Binding-site contacts:
Ligand atom N contacts residue ASN185 of chain 1.A at 3.8 Å.
Ligand atom CB contacts residue LYS236 of chain 1.A at 3.7 Å.
Ligand atom OXT contacts residue ASN185 of chain 1.A at 2.9 Å (h-bond).
Ligand atom C contacts residue ASN185 of chain 1.A at 4.1 Å.
Ligand atom CB contacts residue ASN66 of chain 1.B at 4.0 Å.
Ligand atom CA contacts residue ALA44 of chain 1.A at 3.9 Å (hydrophobic).
Ligand atom OXT contacts residue THR43 of chain 1.A at 3.9 Å.
Ligand atom OXT contacts residue HIS375 of chain 1.A at 3.7 Å.
Ligand atom C contacts residue ALA44 of chain 1.A at 4.1 Å (hydrophobic).
Ligand atom N contacts residue PLP1 of chain 1.D at 2.4 Å.
Ligand atom CB contacts residue ALA44 of chain 1.A at 3.9 Å (hydrophobic).
Ligand atom CA contacts residue GLN213 of chain 1.A at 4.2 Å.
Ligand atom OXT contacts residue ARG391 of chain 1.A at 2.6 Å (salt-bridge).
Ligand atom CB contacts residue THR43 of chain 1.A at 4.1 Å.
Ligand atom O contacts residue ALA44 of chain 1.A at 3.7 Å.
Ligand atom CB contacts residue PLP1 of chain 1.D at 3.3 Å.
Ligand atom N contacts residue HIS134 of chain 1.A at 3.7 Å.
Ligand atom CA contacts residue THR43 of chain 1.A at 3.4 Å.
Ligand atom CA contacts residue LYS236 of chain 1.A at 3.5 Å.
Ligand atom O contacts residue ARG391 of chain 1.A at 3.0 Å (salt-bridge).
Ligand atom C contacts residue THR43 of chain 1.A at 4.1 Å.
Ligand atom O contacts residue ARG371 of chain 1.A at 4.1 Å.
Ligand atom CB contacts residue THR288 of chain 1.B at 4.4 Å.
Ligand atom N contacts residue THR43 of chain 1.A at 4.1 Å.
Ligand atom C contacts residue ARG391 of chain 1.A at 3.4 Å.
Ligand atom N contacts residue GLN213 of chain 1.A at 3.7 Å.
Ligand atom CA contacts residue PLP1 of chain 1.D at 3.2 Å.
Ligand atom N contacts residue LYS236 of chain 1.A at 3.0 Å (salt-bridge).

This small molecule binds to this protein.
Small molecule (SMILES): C[C@H](N)C(=O)O

Sequence of chain 1.A:
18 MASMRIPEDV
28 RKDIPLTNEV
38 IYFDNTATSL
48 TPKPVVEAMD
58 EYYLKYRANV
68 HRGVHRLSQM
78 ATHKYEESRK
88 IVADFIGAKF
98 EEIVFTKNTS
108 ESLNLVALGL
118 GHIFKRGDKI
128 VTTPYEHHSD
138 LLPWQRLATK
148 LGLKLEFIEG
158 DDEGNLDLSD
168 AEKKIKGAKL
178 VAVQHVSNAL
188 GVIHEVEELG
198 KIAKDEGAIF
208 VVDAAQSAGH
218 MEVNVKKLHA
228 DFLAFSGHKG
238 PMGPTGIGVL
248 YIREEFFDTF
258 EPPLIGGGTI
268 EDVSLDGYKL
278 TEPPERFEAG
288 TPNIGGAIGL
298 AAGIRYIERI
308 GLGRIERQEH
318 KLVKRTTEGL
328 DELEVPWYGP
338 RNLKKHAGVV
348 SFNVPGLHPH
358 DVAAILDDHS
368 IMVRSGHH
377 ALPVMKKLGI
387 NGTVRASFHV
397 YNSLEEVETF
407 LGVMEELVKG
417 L

Sequence of chain 1.B:
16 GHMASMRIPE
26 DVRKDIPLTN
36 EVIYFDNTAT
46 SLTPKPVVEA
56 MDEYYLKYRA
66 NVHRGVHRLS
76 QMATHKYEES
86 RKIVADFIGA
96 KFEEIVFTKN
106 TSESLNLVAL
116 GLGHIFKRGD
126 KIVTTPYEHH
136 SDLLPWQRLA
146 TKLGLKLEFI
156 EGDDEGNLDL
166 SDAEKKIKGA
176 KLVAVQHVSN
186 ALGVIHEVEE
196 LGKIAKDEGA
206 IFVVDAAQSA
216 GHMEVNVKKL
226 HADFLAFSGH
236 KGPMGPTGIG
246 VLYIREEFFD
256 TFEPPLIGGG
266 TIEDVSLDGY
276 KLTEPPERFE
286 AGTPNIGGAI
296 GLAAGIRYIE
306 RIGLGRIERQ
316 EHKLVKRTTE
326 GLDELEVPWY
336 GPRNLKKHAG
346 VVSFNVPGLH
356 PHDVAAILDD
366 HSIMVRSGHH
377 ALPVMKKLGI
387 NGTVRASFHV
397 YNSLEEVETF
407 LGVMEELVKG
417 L